This protein binds this small molecule.
Small molecule (SMILES): O=C1C=CC(=O)c2c(O)cccc21

Sequence of chain 1.A:
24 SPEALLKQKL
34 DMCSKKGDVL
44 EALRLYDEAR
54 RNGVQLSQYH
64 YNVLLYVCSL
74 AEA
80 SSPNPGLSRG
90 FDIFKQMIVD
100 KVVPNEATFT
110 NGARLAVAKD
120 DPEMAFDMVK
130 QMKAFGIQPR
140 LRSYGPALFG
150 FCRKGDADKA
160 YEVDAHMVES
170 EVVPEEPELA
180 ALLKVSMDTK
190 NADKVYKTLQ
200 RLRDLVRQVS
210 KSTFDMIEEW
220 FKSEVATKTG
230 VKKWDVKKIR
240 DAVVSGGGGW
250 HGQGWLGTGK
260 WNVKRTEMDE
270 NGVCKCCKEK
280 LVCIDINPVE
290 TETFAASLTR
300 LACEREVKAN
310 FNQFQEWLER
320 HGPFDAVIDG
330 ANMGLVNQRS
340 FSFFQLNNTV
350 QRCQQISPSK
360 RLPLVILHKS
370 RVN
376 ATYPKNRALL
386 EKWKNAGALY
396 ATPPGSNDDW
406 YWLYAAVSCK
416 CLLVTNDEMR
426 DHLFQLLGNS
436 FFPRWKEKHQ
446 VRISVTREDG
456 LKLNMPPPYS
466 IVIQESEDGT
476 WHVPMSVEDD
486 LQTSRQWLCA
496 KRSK

Binding-site contacts:
Ligand atom OAB contacts residue LYS263 of chain 1.A at 3.9 Å.
Ligand atom CAF contacts residue LYS263 of chain 1.A at 4.3 Å.
Ligand atom CAM contacts residue CYS275 of chain 1.A at 4.0 Å (hydrophobic).
Ligand atom CAM contacts residue LYS263 of chain 1.A at 4.5 Å.
Ligand atom CAF contacts residue CYS275 of chain 1.A at 2.7 Å (hydrophobic).
Ligand atom OAB contacts residue CYS275 of chain 1.A at 2.9 Å (h-bond).
Ligand atom CAG contacts residue CYS275 of chain 1.A at 1.7 Å (hydrophobic).
Ligand atom CAF contacts residue ASN261 of chain 1.A at 4.0 Å.
Ligand atom CAK contacts residue LYS263 of chain 1.A at 3.9 Å.
Ligand atom CAK contacts residue CYS275 of chain 1.A at 2.7 Å (hydrophobic).
Ligand atom CAG contacts residue LYS263 of chain 1.A at 3.7 Å.
Ligand atom CAJ contacts residue CYS275 of chain 1.A at 4.0 Å (hydrophobic).